Sequence of chain 1.F:
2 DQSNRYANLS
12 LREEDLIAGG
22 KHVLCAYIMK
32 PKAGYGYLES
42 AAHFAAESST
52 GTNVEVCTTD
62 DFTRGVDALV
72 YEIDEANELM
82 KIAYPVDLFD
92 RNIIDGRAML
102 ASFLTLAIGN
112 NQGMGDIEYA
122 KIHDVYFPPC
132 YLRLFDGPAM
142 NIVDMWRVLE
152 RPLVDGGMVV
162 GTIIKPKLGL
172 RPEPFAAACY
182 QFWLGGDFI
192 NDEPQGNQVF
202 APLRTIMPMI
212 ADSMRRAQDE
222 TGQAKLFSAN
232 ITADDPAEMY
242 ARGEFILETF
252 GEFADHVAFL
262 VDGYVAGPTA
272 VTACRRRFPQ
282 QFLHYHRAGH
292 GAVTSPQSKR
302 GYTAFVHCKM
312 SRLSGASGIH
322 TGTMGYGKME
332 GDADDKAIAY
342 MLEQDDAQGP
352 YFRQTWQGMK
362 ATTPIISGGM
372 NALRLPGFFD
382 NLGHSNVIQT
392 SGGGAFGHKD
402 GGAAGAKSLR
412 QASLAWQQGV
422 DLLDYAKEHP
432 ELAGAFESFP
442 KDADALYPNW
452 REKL

Sequence of chain 1.E:
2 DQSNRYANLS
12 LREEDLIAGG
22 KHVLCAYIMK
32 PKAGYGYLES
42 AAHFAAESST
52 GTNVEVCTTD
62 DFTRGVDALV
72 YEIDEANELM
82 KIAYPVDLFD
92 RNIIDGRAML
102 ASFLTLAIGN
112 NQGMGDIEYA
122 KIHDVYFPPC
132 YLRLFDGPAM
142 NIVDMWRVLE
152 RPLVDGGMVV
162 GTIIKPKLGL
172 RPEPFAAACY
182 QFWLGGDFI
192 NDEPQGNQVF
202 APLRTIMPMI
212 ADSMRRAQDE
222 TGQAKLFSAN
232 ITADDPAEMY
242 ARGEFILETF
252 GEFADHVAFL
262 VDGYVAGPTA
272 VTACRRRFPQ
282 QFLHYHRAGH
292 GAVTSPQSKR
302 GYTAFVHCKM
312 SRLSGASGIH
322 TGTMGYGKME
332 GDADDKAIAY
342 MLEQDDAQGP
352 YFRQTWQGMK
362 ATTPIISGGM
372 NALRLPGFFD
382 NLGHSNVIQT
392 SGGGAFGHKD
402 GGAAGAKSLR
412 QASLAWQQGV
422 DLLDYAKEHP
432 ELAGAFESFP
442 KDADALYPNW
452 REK

This protein binds this small molecule.
Small molecule (SMILES): O=C(O)[C@@](O)(COP(=O)(O)O)[C@H](O)[C@H](O)COP(=O)(O)O

Binding-site contacts:
Ligand atom O3 contacts residue GLU194 of chain 1.E at 3.0 Å (salt-bridge).
Ligand atom O2 contacts residue LYS166 of chain 1.E at 3.0 Å (salt-bridge).
Ligand atom O3 contacts residue ASN111 of chain 1.F at 3.0 Å (h-bond).
Ligand atom O6P contacts residue ARG288 of chain 1.E at 3.0 Å (salt-bridge).
Ligand atom O7 contacts residue MG1 of chain 1.V at 2.3 Å.
Ligand atom O2P contacts residue LYS166 of chain 1.E at 3.3 Å.
Ligand atom O5P contacts residue SER368 of chain 1.E at 3.2 Å (h-bond).
Ligand atom O1P contacts residue THR53 of chain 1.F at 3.5 Å.
Ligand atom O2P contacts residue THR53 of chain 1.F at 3.1 Å.
Ligand atom O4 contacts residue SER368 of chain 1.E at 3.0 Å.
Ligand atom O6 contacts residue GLU48 of chain 1.F at 3.4 Å (salt-bridge).
Ligand atom O7 contacts residue ASN111 of chain 1.F at 2.9 Å (h-bond).
Ligand atom O1 contacts residue LYS329 of chain 1.E at 3.6 Å (salt-bridge).
Ligand atom O2 contacts residue ILE164 of chain 1.E at 3.3 Å.
Ligand atom O7 contacts residue GLU194 of chain 1.E at 3.0 Å (salt-bridge).
Ligand atom O3P contacts residue GLY393 of chain 1.E at 2.9 Å (h-bond).
Ligand atom C3 contacts residue MG1 of chain 1.V at 3.0 Å.
Ligand atom O6 contacts residue LYS329 of chain 1.E at 2.9 Å (salt-bridge).
Ligand atom O2P contacts residue GLY394 of chain 1.E at 2.6 Å (h-bond).
Ligand atom C contacts residue MG1 of chain 1.V at 3.0 Å.
Ligand atom C2 contacts residue MG1 of chain 1.V at 2.9 Å.
Ligand atom C3 contacts residue KCX191 of chain 1.E at 3.2 Å.
Ligand atom O2 contacts residue MG1 of chain 1.V at 2.4 Å.
Ligand atom O3 contacts residue HIS287 of chain 1.E at 3.0 Å (h-bond).
Ligand atom O2 contacts residue ASP193 of chain 1.E at 3.4 Å (salt-bridge).
Ligand atom O1 contacts residue LYS166 of chain 1.E at 3.1 Å (salt-bridge).
Ligand atom O2 contacts residue KCX191 of chain 1.E at 3.4 Å (h-bond).
Ligand atom O7 contacts residue ASP193 of chain 1.E at 3.1 Å (salt-bridge).
Ligand atom O5P contacts residue HIS321 of chain 1.E at 2.8 Å (h-bond).
Ligand atom O3 contacts residue KCX191 of chain 1.E at 3.0 Å (h-bond).
Ligand atom O1P contacts residue GLY370 of chain 1.E at 2.6 Å (h-bond).
Ligand atom O7 contacts residue LYS166 of chain 1.E at 3.4 Å (salt-bridge).
Ligand atom O1P contacts residue LYS329 of chain 1.E at 3.1 Å (salt-bridge).
Ligand atom O7 contacts residue LYS168 of chain 1.E at 2.6 Å (salt-bridge).
Ligand atom O3 contacts residue MG1 of chain 1.V at 2.3 Å.
Ligand atom C contacts residue LYS166 of chain 1.E at 3.4 Å.
Ligand atom O4 contacts residue GLY369 of chain 1.E at 2.9 Å (h-bond).
Ligand atom C contacts residue ASN111 of chain 1.F at 3.4 Å.
Ligand atom O2P contacts residue GLY393 of chain 1.E at 3.2 Å.
Ligand atom O4P contacts residue ARG288 of chain 1.E at 2.8 Å (salt-bridge).